Sequence of chain 1.A:
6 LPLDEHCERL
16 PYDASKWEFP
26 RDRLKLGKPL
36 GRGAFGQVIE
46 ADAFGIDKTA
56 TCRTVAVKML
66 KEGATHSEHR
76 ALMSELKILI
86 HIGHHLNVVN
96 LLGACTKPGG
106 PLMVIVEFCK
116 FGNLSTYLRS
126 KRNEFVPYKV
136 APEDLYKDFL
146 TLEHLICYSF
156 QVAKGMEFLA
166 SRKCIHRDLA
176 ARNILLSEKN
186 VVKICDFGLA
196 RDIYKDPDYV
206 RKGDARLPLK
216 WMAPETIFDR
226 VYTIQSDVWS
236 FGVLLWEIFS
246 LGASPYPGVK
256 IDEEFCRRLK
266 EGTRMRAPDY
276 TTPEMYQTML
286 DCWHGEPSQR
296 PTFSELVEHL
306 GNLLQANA

A protein and the small-molecule ligand that binds it are described below.
Small molecule (SMILES): COc1cc(Oc2ncnc3cc(OC)c(OC)cc23)ccc1CC(=O)Nc1cnn(C(C)C)c1

Binding-site contacts:
Ligand atom C6 contacts residue ASP191 of chain 1.A at 3.2 Å.
Ligand atom C7 contacts residue ASP191 of chain 1.A at 3.6 Å.
Ligand atom O contacts residue CYS190 of chain 1.A at 3.3 Å.
Ligand atom C14 contacts residue VAL62 of chain 1.A at 3.7 Å (hydrophobic).
Ligand atom C12 contacts residue VAL43 of chain 1.A at 3.6 Å (hydrophobic).
Ligand atom N4 contacts residue LEU180 of chain 1.A at 3.4 Å.
Ligand atom C24 contacts residue LEU35 of chain 1.A at 3.4 Å (hydrophobic).
Ligand atom C20 contacts residue CYS114 of chain 1.A at 3.2 Å (hydrophobic).
Ligand atom O1 contacts residue LYS63 of chain 1.A at 3.6 Å.
Ligand atom C22 contacts residue CYS114 of chain 1.A at 3.6 Å (hydrophobic).
Ligand atom O2 contacts residue PHE192 of chain 1.A at 3.5 Å.
Ligand atom C23 contacts residue CYS114 of chain 1.A at 3.5 Å (hydrophobic).
Ligand atom N2 contacts residue ASP191 of chain 1.A at 3.5 Å (salt-bridge).
Ligand atom C4 contacts residue GLU80 of chain 1.A at 3.6 Å.
Ligand atom O contacts residue ASP191 of chain 1.A at 3.0 Å (salt-bridge).
Ligand atom C23 contacts residue LYS115 of chain 1.A at 3.5 Å.
Ligand atom C9 contacts residue ASP191 of chain 1.A at 3.6 Å.
Ligand atom C contacts residue HIS171 of chain 1.A at 3.5 Å.
Ligand atom C14 contacts residue LYS63 of chain 1.A at 3.3 Å.
Ligand atom C22 contacts residue ALA61 of chain 1.A at 3.4 Å (hydrophobic).
Ligand atom N4 contacts residue ALA61 of chain 1.A at 3.4 Å.
Ligand atom C14 contacts residue ALA61 of chain 1.A at 3.4 Å (hydrophobic).
Ligand atom O contacts residue VAL94 of chain 1.A at 3.4 Å.
Ligand atom C2 contacts residue VAL93 of chain 1.A at 3.4 Å (hydrophobic).
Ligand atom C15 contacts residue LEU180 of chain 1.A at 3.6 Å (hydrophobic).
Ligand atom N3 contacts residue CYS114 of chain 1.A at 2.9 Å (h-bond).
Ligand atom C10 contacts residue PHE192 of chain 1.A at 3.7 Å (hydrophobic).
Ligand atom C3 contacts residue LEU84 of chain 1.A at 3.7 Å (hydrophobic).
Ligand atom C14 contacts residue VAL109 of chain 1.A at 3.5 Å (hydrophobic).
Ligand atom O2 contacts residue VAL43 of chain 1.A at 3.5 Å.
Ligand atom C6 contacts residue GLU80 of chain 1.A at 3.5 Å.
Ligand atom C14 contacts residue VAL111 of chain 1.A at 3.6 Å (hydrophobic).
Ligand atom C3 contacts residue ASP191 of chain 1.A at 3.7 Å.
Ligand atom C22 contacts residue GLU112 of chain 1.A at 3.4 Å.
Ligand atom C7 contacts residue GLU80 of chain 1.A at 3.3 Å.
Ligand atom N2 contacts residue GLU80 of chain 1.A at 2.7 Å (salt-bridge).
Ligand atom C22 contacts residue LEU180 of chain 1.A at 3.6 Å (hydrophobic).
Ligand atom O4 contacts residue LEU35 of chain 1.A at 3.6 Å.
Ligand atom O3 contacts residue GLY117 of chain 1.A at 3.8 Å.
Ligand atom O1 contacts residue VAL111 of chain 1.A at 3.7 Å.